Sequence of chain 1.A:
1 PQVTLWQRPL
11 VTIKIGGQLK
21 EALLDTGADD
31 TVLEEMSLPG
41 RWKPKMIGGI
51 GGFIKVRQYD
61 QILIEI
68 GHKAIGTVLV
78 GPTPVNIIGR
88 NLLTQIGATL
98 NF

Binding-site contacts:
Ligand atom C24 contacts residue ASP30 of chain 1.B at 3.3 Å.
Ligand atom C26 contacts residue ILE47 of chain 1.B at 3.8 Å (hydrophobic).
Ligand atom C66 contacts residue PRO81 of chain 1.B at 3.5 Å (hydrophobic).
Ligand atom C25 contacts residue ASP30 of chain 1.B at 3.5 Å.
Ligand atom C77 contacts residue ILE47 of chain 1.A at 3.8 Å (hydrophobic).
Ligand atom C22 contacts residue ALA28 of chain 1.B at 3.5 Å (hydrophobic).
Ligand atom C79 contacts residue ILE50 of chain 1.B at 3.6 Å (hydrophobic).
Ligand atom O4 contacts residue GLY27 of chain 1.B at 3.2 Å.
Ligand atom C5 contacts residue ASP25 of chain 1.A at 3.4 Å.
Ligand atom C4 contacts residue ASP25 of chain 1.A at 3.7 Å.
Ligand atom C2 contacts residue GLY49 of chain 1.B at 3.6 Å.
Ligand atom C75 contacts residue ASP30 of chain 1.A at 3.3 Å.
Ligand atom C31 contacts residue ILE84 of chain 1.A at 3.6 Å (hydrophobic).
Ligand atom C33 contacts residue ILE50 of chain 1.B at 3.6 Å (hydrophobic).
Ligand atom C22 contacts residue VAL32 of chain 1.B at 3.6 Å (hydrophobic).
Ligand atom C71 contacts residue GLY48 of chain 1.A at 3.4 Å.
Ligand atom C4 contacts residue ASP25 of chain 1.B at 3.3 Å.
Ligand atom O4 contacts residue ASP25 of chain 1.A at 3.0 Å (salt-bridge).
Ligand atom O1 contacts residue GLY49 of chain 1.B at 3.7 Å.
Ligand atom C29 contacts residue GLY48 of chain 1.B at 3.4 Å.
Ligand atom C5 contacts residue ASP25 of chain 1.B at 3.6 Å.
Ligand atom C78 contacts residue ALA28 of chain 1.A at 3.6 Å (hydrophobic).
Ligand atom O1 contacts residue ILE50 of chain 1.B at 3.2 Å (h-bond).
Ligand atom C34 contacts residue ILE50 of chain 1.B at 3.7 Å (hydrophobic).
Ligand atom O5 contacts residue ASP25 of chain 1.A at 2.9 Å (salt-bridge).
Ligand atom C67 contacts residue ILE50 of chain 1.A at 3.6 Å (hydrophobic).
Ligand atom O1 contacts residue ILE50 of chain 1.A at 3.2 Å (h-bond).
Ligand atom C31 contacts residue ASP25 of chain 1.A at 3.7 Å.
Ligand atom C36 contacts residue ARG8 of chain 1.A at 3.7 Å.
Ligand atom C37 contacts residue GLY27 of chain 1.B at 3.8 Å.
Ligand atom C24 contacts residue VAL32 of chain 1.B at 3.4 Å (hydrophobic).
Ligand atom O5 contacts residue GLY27 of chain 1.A at 3.2 Å.
Ligand atom O4 contacts residue ALA28 of chain 1.B at 3.4 Å (h-bond).
Ligand atom C34 contacts residue GLY49 of chain 1.B at 3.6 Å.
Ligand atom C61 contacts residue ASP25 of chain 1.B at 3.6 Å.
Ligand atom O4 contacts residue ASP25 of chain 1.B at 2.9 Å (salt-bridge).
Ligand atom C76 contacts residue ASP30 of chain 1.A at 3.4 Å.
Ligand atom O5 contacts residue ALA28 of chain 1.A at 3.4 Å (h-bond).
Ligand atom C7 contacts residue GLY49 of chain 1.A at 3.5 Å.
Ligand atom O5 contacts residue ASP25 of chain 1.B at 3.0 Å (salt-bridge).

The small molecule below binds the protein below.
Small molecule (SMILES): O=C1N(Cc2ccc3ccccc3c2)[C@H](Cc2ccccc2)[C@H](O)[C@@H](O)[C@@H](Cc2ccccc2)N1Cc1ccc2ccccc2c1

Sequence of chain 1.B:
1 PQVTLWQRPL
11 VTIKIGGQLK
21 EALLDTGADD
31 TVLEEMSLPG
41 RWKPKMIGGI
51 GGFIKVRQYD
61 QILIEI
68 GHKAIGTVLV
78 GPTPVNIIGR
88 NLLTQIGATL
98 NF